Binding-site contacts:
Ligand atom CD1 contacts residue TYR162 of chain 8.A at 3.5 Å (hydrophobic).
Ligand atom CA contacts residue ILE130 of chain 8.A at 3.5 Å (hydrophobic).
Ligand atom O contacts residue TYR162 of chain 8.A at 3.6 Å.
Ligand atom O contacts residue GLY105 of chain 8.A at 3.7 Å.
Ligand atom C contacts residue GLY105 of chain 8.A at 3.8 Å.
Ligand atom CA contacts residue PHE126 of chain 8.A at 3.9 Å (hydrophobic).
Ligand atom CA contacts residue GLY105 of chain 8.A at 3.9 Å.
Ligand atom O contacts residue VAL127 of chain 8.A at 3.5 Å.
Ligand atom CB contacts residue ILE104 of chain 8.A at 3.6 Å (hydrophobic).
Ligand atom O contacts residue LEU161 of chain 8.A at 3.4 Å (h-bond).
Ligand atom CA contacts residue VAL125 of chain 8.A at 3.4 Å (hydrophobic).
Ligand atom N contacts residue GLY105 of chain 8.A at 2.8 Å (h-bond).
Ligand atom O contacts residue SER163 of chain 8.A at 3.1 Å (h-bond).
Ligand atom CD contacts residue ARG165 of chain 8.A at 3.8 Å.
Ligand atom CD2 contacts residue LEU161 of chain 8.A at 3.6 Å (hydrophobic).
Ligand atom CG contacts residue TYR162 of chain 8.A at 3.9 Å (hydrophobic).
Ligand atom C contacts residue VAL127 of chain 8.A at 3.7 Å (hydrophobic).
Ligand atom CD2 contacts residue PHE126 of chain 8.A at 3.4 Å (hydrophobic).
Ligand atom N contacts residue SER163 of chain 8.A at 3.9 Å.
Ligand atom CA contacts residue SER163 of chain 8.A at 3.7 Å.
Ligand atom N contacts residue LEU161 of chain 8.A at 3.2 Å (h-bond).
Ligand atom CB contacts residue TYR162 of chain 8.A at 3.5 Å (hydrophobic).
Ligand atom CD1 contacts residue GLY124 of chain 8.A at 3.9 Å.
Ligand atom O contacts residue PHE126 of chain 8.A at 3.4 Å.
Ligand atom OE1 contacts residue ARG165 of chain 8.A at 2.9 Å (salt-bridge).
Ligand atom C contacts residue LEU161 of chain 8.A at 3.8 Å (hydrophobic).
Ligand atom CB contacts residue ILE130 of chain 8.A at 3.6 Å (hydrophobic).
Ligand atom CB contacts residue VAL125 of chain 8.A at 3.3 Å (hydrophobic).
Ligand atom CD1 contacts residue GLN203 of chain 8.A at 3.5 Å.
Ligand atom C contacts residue ILE130 of chain 8.A at 3.9 Å (hydrophobic).
Ligand atom O contacts residue ILE130 of chain 8.A at 3.7 Å.
Ligand atom N contacts residue VAL125 of chain 8.A at 3.5 Å (h-bond).
Ligand atom CA contacts residue GLY105 of chain 8.A at 3.6 Å.
Ligand atom O contacts residue VAL127 of chain 8.A at 2.5 Å (h-bond).
Ligand atom CE contacts residue ARG165 of chain 8.A at 3.8 Å.
Ligand atom CB contacts residue GLY105 of chain 8.A at 3.1 Å.
Ligand atom SD contacts residue ARG165 of chain 8.A at 3.5 Å.
Ligand atom CA contacts residue LEU161 of chain 8.A at 3.5 Å (hydrophobic).
Ligand atom O contacts residue GLN203 of chain 8.A at 3.5 Å (h-bond).
Ligand atom CD contacts residue GLN203 of chain 8.A at 3.5 Å.

A small-molecule ligand and the protein it binds are described below.
Small molecule (SMILES): CSCC[C@H](NC(=O)[C@@H]1CCCN1C(=O)[C@H](CC(C)C)NC(=O)[C@H](CC(C)C)NC(=O)[C@H](CCCCN)NC(=O)[C@H](C)NC(=O)[C@H](CCCCN)NC(=O)[C@@H](N)CCCN=C(N)N)C(=O)N[C@@H](CCC(=O)O)C(=O)N[C@@H](CCC(=O)O)C(=O)N[C@@H](C)C(=O)N[C@@H](CC(C)C)C(=O)N[C@@H](CC(C)C)C(=O)N1CCC[C@H]1C=O

Sequence of chain 8.A:
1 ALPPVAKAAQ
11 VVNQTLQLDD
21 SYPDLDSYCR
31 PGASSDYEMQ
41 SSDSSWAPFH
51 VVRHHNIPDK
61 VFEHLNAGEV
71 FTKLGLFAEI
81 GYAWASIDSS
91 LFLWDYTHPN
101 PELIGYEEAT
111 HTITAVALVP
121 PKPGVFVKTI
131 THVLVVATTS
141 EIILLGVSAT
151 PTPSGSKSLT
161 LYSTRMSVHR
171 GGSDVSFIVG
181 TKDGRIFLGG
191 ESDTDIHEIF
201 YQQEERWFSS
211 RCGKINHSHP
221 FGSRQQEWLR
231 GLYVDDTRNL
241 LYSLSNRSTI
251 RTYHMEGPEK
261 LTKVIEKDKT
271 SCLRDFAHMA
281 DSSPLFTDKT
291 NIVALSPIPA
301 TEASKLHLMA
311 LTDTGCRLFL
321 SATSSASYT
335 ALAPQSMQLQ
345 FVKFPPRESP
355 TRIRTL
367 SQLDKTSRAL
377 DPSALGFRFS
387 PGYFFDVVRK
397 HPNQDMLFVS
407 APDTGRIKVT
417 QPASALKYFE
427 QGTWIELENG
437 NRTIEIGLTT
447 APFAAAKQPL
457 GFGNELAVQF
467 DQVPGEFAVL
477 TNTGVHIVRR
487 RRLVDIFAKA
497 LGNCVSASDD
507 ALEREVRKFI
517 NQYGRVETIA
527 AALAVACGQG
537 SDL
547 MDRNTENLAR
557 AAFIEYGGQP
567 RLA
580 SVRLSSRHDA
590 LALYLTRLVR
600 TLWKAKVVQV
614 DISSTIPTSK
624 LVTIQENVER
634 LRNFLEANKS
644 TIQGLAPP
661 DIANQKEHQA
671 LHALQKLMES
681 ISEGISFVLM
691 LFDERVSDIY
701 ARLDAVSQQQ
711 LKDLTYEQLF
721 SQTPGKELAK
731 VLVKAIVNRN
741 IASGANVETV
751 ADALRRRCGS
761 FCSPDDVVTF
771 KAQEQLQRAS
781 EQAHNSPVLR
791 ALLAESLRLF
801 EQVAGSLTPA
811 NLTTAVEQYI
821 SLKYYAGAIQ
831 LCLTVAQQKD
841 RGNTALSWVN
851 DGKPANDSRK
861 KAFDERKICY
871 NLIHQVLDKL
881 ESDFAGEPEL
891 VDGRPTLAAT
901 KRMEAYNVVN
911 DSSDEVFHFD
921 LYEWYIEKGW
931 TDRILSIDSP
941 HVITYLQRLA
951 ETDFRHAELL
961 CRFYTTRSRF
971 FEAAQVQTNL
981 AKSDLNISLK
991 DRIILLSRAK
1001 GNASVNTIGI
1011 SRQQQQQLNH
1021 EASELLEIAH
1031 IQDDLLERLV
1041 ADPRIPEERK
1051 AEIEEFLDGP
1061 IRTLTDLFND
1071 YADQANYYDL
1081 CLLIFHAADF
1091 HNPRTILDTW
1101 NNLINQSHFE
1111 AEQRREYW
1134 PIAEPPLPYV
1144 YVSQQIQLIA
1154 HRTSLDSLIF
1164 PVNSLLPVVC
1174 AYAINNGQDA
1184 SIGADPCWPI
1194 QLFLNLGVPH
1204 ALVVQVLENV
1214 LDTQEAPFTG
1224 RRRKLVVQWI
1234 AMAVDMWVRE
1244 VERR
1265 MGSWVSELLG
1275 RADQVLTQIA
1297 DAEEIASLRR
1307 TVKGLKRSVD